Sequence of chain 2.A:
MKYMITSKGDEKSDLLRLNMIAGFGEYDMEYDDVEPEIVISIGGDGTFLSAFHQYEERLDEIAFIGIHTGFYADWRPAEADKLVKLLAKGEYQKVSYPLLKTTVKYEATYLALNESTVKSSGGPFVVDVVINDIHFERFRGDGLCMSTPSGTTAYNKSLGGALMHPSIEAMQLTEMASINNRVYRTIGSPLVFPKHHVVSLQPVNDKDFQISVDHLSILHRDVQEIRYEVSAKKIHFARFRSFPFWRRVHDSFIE

Binding-site contacts:
Ligand atom C2A contacts residue THR161 of chain 3.A at 3.2 Å.
Ligand atom N6B contacts residue ASP150 of chain 2.A at 3.1 Å (salt-bridge).
Ligand atom C8A contacts residue ASN122 of chain 3.A at 3.7 Å.
Ligand atom C6B contacts residue TYR163 of chain 3.A at 3.6 Å (hydrophobic).
Ligand atom C3E contacts residue GLU123 of chain 3.A at 3.5 Å.
Ligand atom N7A contacts residue ASN122 of chain 3.A at 2.9 Å (h-bond).
Ligand atom N6B contacts residue GLY149 of chain 2.A at 3.7 Å.
Ligand atom O2B contacts residue GLY46 of chain 3.A at 2.7 Å.
Ligand atom N1A contacts residue THR161 of chain 3.A at 2.6 Å (h-bond).
Ligand atom C2A contacts residue PHE74 of chain 3.A at 3.3 Å (hydrophobic).
Ligand atom C4B contacts residue TYR163 of chain 3.A at 3.8 Å (hydrophobic).
Ligand atom C2E contacts residue GLU123 of chain 3.A at 3.2 Å.
Ligand atom C5A contacts residue ASN122 of chain 3.A at 3.8 Å.
Ligand atom N6A contacts residue THR161 of chain 3.A at 3.6 Å.
Ligand atom N6A contacts residue ASN122 of chain 3.A at 3.0 Å (h-bond).
Ligand atom C8A contacts residue ASP45 of chain 3.A at 3.6 Å.
Ligand atom N1A contacts residue ALA162 of chain 3.A at 3.7 Å.
Ligand atom N6A contacts residue TYR75 of chain 3.A at 3.5 Å (h-bond).
Ligand atom O3E contacts residue ASN122 of chain 3.A at 2.6 Å (h-bond).
Ligand atom O1B contacts residue HIS223 of chain 3.A at 2.9 Å.
Ligand atom N6B contacts residue ALA185 of chain 2.A at 3.3 Å (h-bond).
Ligand atom O2E contacts residue GLU123 of chain 3.A at 2.2 Å (salt-bridge).
Ligand atom N6B contacts residue TYR163 of chain 3.A at 3.8 Å.
Ligand atom N1B contacts residue ILE187 of chain 2.A at 3.2 Å.
Ligand atom C5B contacts residue TYR163 of chain 3.A at 3.6 Å (hydrophobic).
Ligand atom O3E contacts residue GLU123 of chain 3.A at 3.3 Å (salt-bridge).
Ligand atom N1A contacts residue PHE74 of chain 3.A at 3.5 Å.
Ligand atom C5D contacts residue ILE187 of chain 2.A at 3.7 Å (hydrophobic).
Ligand atom C6A contacts residue THR161 of chain 3.A at 3.5 Å.
Ligand atom C5A contacts residue ALA162 of chain 3.A at 3.7 Å (hydrophobic).
Ligand atom N1B contacts residue TYR163 of chain 3.A at 3.8 Å.
Ligand atom C2B contacts residue ILE187 of chain 2.A at 3.5 Å (hydrophobic).
Ligand atom C6A contacts residue ALA162 of chain 3.A at 3.6 Å (hydrophobic).
Ligand atom N6A contacts residue SER158 of chain 3.A at 3.0 Å (h-bond).
Ligand atom N1B contacts residue SER166 of chain 3.A at 3.2 Å (h-bond).
Ligand atom C2B contacts residue SER166 of chain 3.A at 3.1 Å.
Ligand atom C3E contacts residue ASN122 of chain 3.A at 3.7 Å.
Ligand atom O2E contacts residue TYR163 of chain 3.A at 3.5 Å.
Ligand atom N3B contacts residue TYR163 of chain 3.A at 3.3 Å (h-bond).
Ligand atom C2B contacts residue TYR163 of chain 3.A at 3.6 Å (hydrophobic).

Sequence of chain 3.A:
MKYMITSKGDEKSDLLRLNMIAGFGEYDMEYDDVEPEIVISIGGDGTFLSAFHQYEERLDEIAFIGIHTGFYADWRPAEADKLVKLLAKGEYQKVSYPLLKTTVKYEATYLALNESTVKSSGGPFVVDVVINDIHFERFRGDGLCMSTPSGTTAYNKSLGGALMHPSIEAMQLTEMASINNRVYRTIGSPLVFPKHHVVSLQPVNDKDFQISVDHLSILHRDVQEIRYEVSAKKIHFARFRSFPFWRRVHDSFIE

This small molecule binds to this protein.
Small molecule (SMILES): Nc1ncnc2c1ncn2[C@@H]1O[C@H](CO[P](=O)(O)O[P](=O)(O)OC[C@H]2O[C@@H](n3cnc4c(N)ncnc43)[C@H](O)[C@@H]2O)[C@@H](O)[C@H]1O